Binding-site contacts:
Ligand atom O4 contacts residue LYS283 of chain 1.F at 3.2 Å.
Ligand atom C8 contacts residue PRO67 of chain 1.F at 3.5 Å (hydrophobic).
Ligand atom C13 contacts residue HIS92 of chain 1.F at 3.5 Å.
Ligand atom O7 contacts residue THR64 of chain 1.F at 3.2 Å.
Ligand atom C14 contacts residue ASN89 of chain 1.F at 3.3 Å.
Ligand atom C10 contacts residue TYR97 of chain 1.F at 3.4 Å (hydrophobic).
Ligand atom C11 contacts residue TYR97 of chain 1.F at 3.6 Å (hydrophobic).
Ligand atom C15 contacts residue HIS92 of chain 1.F at 3.6 Å.
Ligand atom N contacts residue ASN89 of chain 1.F at 4.0 Å.
Ligand atom S contacts residue ALA282 of chain 1.F at 4.0 Å.
Ligand atom O contacts residue ARG87 of chain 1.F at 3.2 Å (salt-bridge).
Ligand atom C12 contacts residue PRO67 of chain 1.F at 3.8 Å (hydrophobic).
Ligand atom C9 contacts residue TYR97 of chain 1.F at 3.9 Å (hydrophobic).
Ligand atom C14 contacts residue HIS92 of chain 1.F at 3.5 Å.
Ligand atom C11 contacts residue GLY93 of chain 1.F at 3.7 Å.
Ligand atom C6 contacts residue PRO67 of chain 1.F at 3.7 Å (hydrophobic).
Ligand atom O7 contacts residue ALA282 of chain 1.F at 3.2 Å.
Ligand atom C12 contacts residue HIS92 of chain 1.F at 3.7 Å.
Ligand atom C10 contacts residue GLY93 of chain 1.F at 3.5 Å.
Ligand atom O7 contacts residue SER278 of chain 1.F at 2.8 Å.
Ligand atom C7 contacts residue PRO67 of chain 1.F at 3.4 Å (hydrophobic).
Ligand atom S contacts residue ASN89 of chain 1.F at 3.8 Å.
Ligand atom O7 contacts residue GLY279 of chain 1.F at 3.1 Å (h-bond).
Ligand atom C2 contacts residue LYS283 of chain 1.F at 3.9 Å.
Ligand atom N contacts residue SER278 of chain 1.F at 4.0 Å.
Ligand atom O contacts residue THR64 of chain 1.F at 3.3 Å.
Ligand atom C4 contacts residue HIS92 of chain 1.F at 4.0 Å.
Ligand atom S contacts residue THR64 of chain 1.F at 3.7 Å.
Ligand atom C contacts residue ALA282 of chain 1.F at 3.5 Å (hydrophobic).
Ligand atom O3 contacts residue HIS92 of chain 1.F at 3.5 Å.
Ligand atom O3 contacts residue HIS98 of chain 1.F at 3.9 Å.
Ligand atom C3 contacts residue ALA282 of chain 1.F at 3.8 Å (hydrophobic).
Ligand atom C3 contacts residue HIS92 of chain 1.F at 3.8 Å.
Ligand atom O contacts residue ASN89 of chain 1.F at 2.6 Å (h-bond).
Ligand atom C1 contacts residue ALA282 of chain 1.F at 3.8 Å (hydrophobic).
Ligand atom C11 contacts residue HIS92 of chain 1.F at 4.0 Å.
Ligand atom O1 contacts residue GLY279 of chain 1.F at 3.8 Å.
Ligand atom O3 contacts residue ASN89 of chain 1.F at 4.0 Å.
Ligand atom O2 contacts residue LYS283 of chain 1.F at 3.2 Å.
Ligand atom O4 contacts residue PRO67 of chain 1.F at 3.9 Å.

A small-molecule ligand and the protein it binds are described below.
Small molecule (SMILES): O=C(O)CCCCNS(=O)(=O)c1cc2c(c(O)c1O)C(=O)c1ccccc1C2=O

Sequence of chain 1.F:
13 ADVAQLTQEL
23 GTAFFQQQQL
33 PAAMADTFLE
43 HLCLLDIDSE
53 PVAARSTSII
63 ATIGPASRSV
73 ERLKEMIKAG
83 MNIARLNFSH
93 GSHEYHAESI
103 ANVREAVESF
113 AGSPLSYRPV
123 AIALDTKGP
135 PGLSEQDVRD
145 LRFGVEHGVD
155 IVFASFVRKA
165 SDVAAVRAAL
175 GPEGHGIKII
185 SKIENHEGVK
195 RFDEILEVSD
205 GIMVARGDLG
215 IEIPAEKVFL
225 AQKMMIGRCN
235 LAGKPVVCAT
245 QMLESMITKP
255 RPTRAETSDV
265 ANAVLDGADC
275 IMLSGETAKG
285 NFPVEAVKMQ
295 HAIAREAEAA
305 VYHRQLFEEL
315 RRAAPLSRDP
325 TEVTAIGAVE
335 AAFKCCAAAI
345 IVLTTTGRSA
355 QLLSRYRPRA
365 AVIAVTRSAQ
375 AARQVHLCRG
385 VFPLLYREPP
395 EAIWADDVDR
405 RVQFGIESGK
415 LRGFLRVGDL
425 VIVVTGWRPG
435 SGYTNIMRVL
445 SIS